Sequence of chain 1.A:
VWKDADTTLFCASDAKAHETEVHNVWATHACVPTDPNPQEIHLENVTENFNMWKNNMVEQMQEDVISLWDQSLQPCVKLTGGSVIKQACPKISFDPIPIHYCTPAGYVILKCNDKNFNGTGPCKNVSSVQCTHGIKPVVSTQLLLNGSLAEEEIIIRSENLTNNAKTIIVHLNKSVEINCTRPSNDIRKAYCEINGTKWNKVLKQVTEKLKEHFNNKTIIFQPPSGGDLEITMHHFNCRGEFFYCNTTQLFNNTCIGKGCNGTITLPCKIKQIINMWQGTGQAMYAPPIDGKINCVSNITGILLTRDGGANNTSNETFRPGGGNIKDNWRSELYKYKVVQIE

The small molecule below binds the protein below.
Small molecule (SMILES): CC(=O)N[C@@H]1[C@@H](O)[C@H](O)[C@@H](CO)O[C@H]1O

Sequence of chain 1.C:
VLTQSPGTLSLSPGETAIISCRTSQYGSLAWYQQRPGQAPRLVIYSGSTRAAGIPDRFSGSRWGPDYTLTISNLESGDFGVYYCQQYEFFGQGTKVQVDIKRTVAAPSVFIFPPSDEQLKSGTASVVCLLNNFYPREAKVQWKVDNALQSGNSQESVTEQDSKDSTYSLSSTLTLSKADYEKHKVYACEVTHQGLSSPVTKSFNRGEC

Binding-site contacts:
Ligand atom O7 contacts residue GLU159 of chain 1.A at 3.4 Å (salt-bridge).
Ligand atom C2 contacts residue ASN160 of chain 1.A at 2.5 Å.
Ligand atom C8 contacts residue THR120 of chain 1.A at 4.0 Å.
Ligand atom O6 contacts residue GLY29 of chain 1.C at 3.9 Å.
Ligand atom O7 contacts residue ASN160 of chain 1.A at 4.0 Å.
Ligand atom C5 contacts residue ASN160 of chain 1.A at 3.6 Å.
Ligand atom N2 contacts residue GLU159 of chain 1.A at 3.6 Å.
Ligand atom O6 contacts residue TYR89 of chain 1.C at 3.5 Å (h-bond).
Ligand atom C6 contacts residue GLY29 of chain 1.C at 4.0 Å.
Ligand atom C3 contacts residue ASN160 of chain 1.A at 3.8 Å.
Ligand atom C4 contacts residue ASN160 of chain 1.A at 4.2 Å.
Ligand atom C7 contacts residue ASN160 of chain 1.A at 3.7 Å.
Ligand atom C1 contacts residue ASN160 of chain 1.A at 1.4 Å.
Ligand atom N2 contacts residue ASN160 of chain 1.A at 3.0 Å (h-bond).
Ligand atom C1 contacts residue GLU159 of chain 1.A at 4.3 Å.
Ligand atom O5 contacts residue ASN160 of chain 1.A at 2.3 Å (h-bond).
Ligand atom O5 contacts residue TYR89 of chain 1.C at 4.2 Å.
Ligand atom C6 contacts residue SER30 of chain 1.C at 3.6 Å.
Ligand atom O6 contacts residue TYR108 of chain 1.B at 4.2 Å.
Ligand atom O6 contacts residue SER30 of chain 1.C at 3.4 Å (h-bond).
Ligand atom C8 contacts residue GLU159 of chain 1.A at 3.4 Å.
Ligand atom C7 contacts residue GLU159 of chain 1.A at 3.2 Å.
Ligand atom C2 contacts residue GLU159 of chain 1.A at 4.3 Å.
Ligand atom O6 contacts residue ASN160 of chain 1.A at 4.5 Å.

Sequence of chain 1.B:
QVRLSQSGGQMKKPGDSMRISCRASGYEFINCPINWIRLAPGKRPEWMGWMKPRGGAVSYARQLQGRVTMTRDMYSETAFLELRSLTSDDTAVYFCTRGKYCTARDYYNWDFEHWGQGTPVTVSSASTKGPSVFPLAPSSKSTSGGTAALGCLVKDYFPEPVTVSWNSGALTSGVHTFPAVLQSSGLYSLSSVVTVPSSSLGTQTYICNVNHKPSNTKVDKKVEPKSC